This small molecule binds to this protein.
Small molecule (SMILES): NCC(=O)N[C@@H](CO)C(=O)N[C@@H](CC1=CN=C2CC=CC=C12)C(=O)N1CCC[C@H]1C(=O)N[C@H](C=O)CC1=CN=C2C=CC=CC12

Sequence of chain 1.C:
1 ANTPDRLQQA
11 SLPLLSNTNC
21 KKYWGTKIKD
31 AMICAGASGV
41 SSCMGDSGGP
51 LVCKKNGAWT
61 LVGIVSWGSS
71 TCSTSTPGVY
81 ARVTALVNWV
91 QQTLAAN

Binding-site contacts:
Ligand atom N contacts residue GLY3 of chain 1.E at 1.1 Å (h-bond).
Ligand atom CD2 contacts residue TYR5 of chain 1.E at 0.6 Å (hydrophobic).
Ligand atom CA contacts residue THR1 of chain 1.E at 1.1 Å.
Ligand atom O contacts residue THR1 of chain 1.E at 1.1 Å (h-bond).
Ligand atom CD contacts residue VAL4 of chain 1.E at 1.1 Å (hydrophobic).
Ligand atom C contacts residue VAL4 of chain 1.E at 0.6 Å (hydrophobic).
Ligand atom O contacts residue PRO2 of chain 1.E at 1.3 Å (h-bond).
Ligand atom C contacts residue PRO2 of chain 1.E at 0.8 Å (hydrophobic).
Ligand atom O contacts residue VAL4 of chain 1.E at 0.9 Å.
Ligand atom N contacts residue PRO2 of chain 1.E at 1.0 Å (h-bond).
Ligand atom CB contacts residue TYR5 of chain 1.E at 0.8 Å (hydrophobic).
Ligand atom CA contacts residue PRO2 of chain 1.E at 1.0 Å (hydrophobic).
Ligand atom CA contacts residue GLY3 of chain 1.E at 1.1 Å.
Ligand atom CB contacts residue PRO2 of chain 1.E at 0.9 Å (hydrophobic).
Ligand atom C contacts residue PRO2 of chain 1.E at 1.1 Å (hydrophobic).
Ligand atom O contacts residue GLY3 of chain 1.E at 0.9 Å (h-bond).
Ligand atom C contacts residue GLY3 of chain 1.E at 1.1 Å.
Ligand atom CE2 contacts residue TYR5 of chain 1.E at 0.5 Å (hydrophobic).
Ligand atom CB contacts residue VAL4 of chain 1.E at 0.5 Å (hydrophobic).
Ligand atom CA contacts residue VAL4 of chain 1.E at 1.1 Å (hydrophobic).
Ligand atom C contacts residue THR1 of chain 1.E at 1.1 Å.
Ligand atom CG contacts residue VAL4 of chain 1.E at 1.3 Å (hydrophobic).
Ligand atom C contacts residue GLY3 of chain 1.E at 1.2 Å.
Ligand atom C contacts residue TYR5 of chain 1.E at 1.4 Å (hydrophobic).
Ligand atom CA contacts residue TYR5 of chain 1.E at 0.9 Å (hydrophobic).
Ligand atom C contacts residue TYR5 of chain 1.E at 0.9 Å (hydrophobic).
Ligand atom O contacts residue TYR5 of chain 1.E at 1.2 Å (h-bond).
Ligand atom CB contacts residue GLY3 of chain 1.E at 1.3 Å.
Ligand atom CE3 contacts residue TYR5 of chain 1.E at 1.4 Å (hydrophobic).
Ligand atom C contacts residue SER47 of chain 1.C at 1.4 Å.
Ligand atom NE1 contacts residue TYR5 of chain 1.E at 0.4 Å.
Ligand atom O contacts residue TYR5 of chain 1.E at 1.5 Å (h-bond).
Ligand atom CA contacts residue VAL4 of chain 1.E at 1.5 Å (hydrophobic).
Ligand atom N contacts residue VAL4 of chain 1.E at 0.9 Å.
Ligand atom N contacts residue TYR5 of chain 1.E at 0.8 Å (h-bond).
Ligand atom CZ2 contacts residue TYR5 of chain 1.E at 1.0 Å (hydrophobic).
Ligand atom N contacts residue THR1 of chain 1.E at 0.6 Å.
Ligand atom CG contacts residue TYR5 of chain 1.E at 0.5 Å (hydrophobic).
Ligand atom CD1 contacts residue TYR5 of chain 1.E at 0.4 Å (hydrophobic).
Ligand atom C contacts residue VAL4 of chain 1.E at 1.0 Å (hydrophobic).

Sequence of chain 1.B:
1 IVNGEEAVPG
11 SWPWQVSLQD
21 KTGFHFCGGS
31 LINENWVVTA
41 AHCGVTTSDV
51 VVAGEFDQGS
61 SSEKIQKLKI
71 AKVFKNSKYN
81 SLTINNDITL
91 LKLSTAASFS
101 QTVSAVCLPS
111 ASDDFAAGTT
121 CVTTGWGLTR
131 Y

Sequence of chain 1.E:
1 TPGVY